Sequence of chain 1.A:
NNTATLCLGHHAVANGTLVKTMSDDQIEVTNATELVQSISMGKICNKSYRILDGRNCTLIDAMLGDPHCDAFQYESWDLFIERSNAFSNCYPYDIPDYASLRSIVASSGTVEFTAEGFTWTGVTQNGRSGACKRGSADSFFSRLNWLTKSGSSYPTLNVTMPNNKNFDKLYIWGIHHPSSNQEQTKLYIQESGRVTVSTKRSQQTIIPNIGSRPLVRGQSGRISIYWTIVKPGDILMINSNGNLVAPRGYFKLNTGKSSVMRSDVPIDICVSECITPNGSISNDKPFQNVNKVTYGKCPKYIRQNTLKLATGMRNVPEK

A protein and the small-molecule ligand that binds it are described below.
Small molecule (SMILES): CC(=O)N[C@H]1[C@H](O[C@H]2[C@H](O)[C@@H](NC(C)=O)CO[C@@H]2CO)O[C@H](CO)[C@@H](O[C@@H]2O[C@H](CO)[C@@H](O)[C@H](O[C@H]3O[C@H](CO)[C@@H](O)[C@H](O[C@H]4O[C@H](CO)[C@@H](O)[C@H](O)[C@@H]4O)[C@@H]3O)[C@@H]2O)[C@@H]1O

Binding-site contacts:
Ligand atom O7 contacts residue ASN164 of chain 2.A at 4.2 Å.
Ligand atom O6 contacts residue THR166 of chain 2.A at 3.9 Å.
Ligand atom N2 contacts residue SER218 of chain 1.A at 3.5 Å (h-bond).
Ligand atom C5 contacts residue ASN164 of chain 2.A at 3.7 Å.
Ligand atom C7 contacts residue LEU221 of chain 1.A at 3.8 Å (hydrophobic).
Ligand atom O7 contacts residue PRO220 of chain 1.A at 3.6 Å.
Ligand atom C8 contacts residue MET243 of chain 2.A at 3.7 Å (hydrophobic).
Ligand atom C7 contacts residue MET243 of chain 2.A at 4.1 Å (hydrophobic).
Ligand atom C8 contacts residue ASN164 of chain 2.A at 3.7 Å.
Ligand atom C4 contacts residue LEU221 of chain 1.A at 4.5 Å (hydrophobic).
Ligand atom C2 contacts residue SER218 of chain 1.A at 4.5 Å.
Ligand atom C8 contacts residue ILE241 of chain 2.A at 3.4 Å (hydrophobic).
Ligand atom C6 contacts residue THR166 of chain 2.A at 4.0 Å.
Ligand atom C7 contacts residue PRO220 of chain 1.A at 4.3 Å (hydrophobic).
Ligand atom O7 contacts residue LEU221 of chain 1.A at 2.8 Å (h-bond).
Ligand atom O7 contacts residue ARG219 of chain 1.A at 4.3 Å.
Ligand atom C8 contacts residue LEU221 of chain 1.A at 4.1 Å (hydrophobic).
Ligand atom O3 contacts residue LEU221 of chain 1.A at 3.9 Å.
Ligand atom C3 contacts residue ASN164 of chain 2.A at 3.8 Å.
Ligand atom C8 contacts residue PRO220 of chain 1.A at 4.0 Å (hydrophobic).
Ligand atom O7 contacts residue SER218 of chain 1.A at 4.0 Å.
Ligand atom C7 contacts residue SER218 of chain 1.A at 4.2 Å.
Ligand atom C7 contacts residue ASN164 of chain 2.A at 3.3 Å.
Ligand atom C5 contacts residue MET243 of chain 2.A at 4.2 Å (hydrophobic).
Ligand atom O5 contacts residue ASN164 of chain 2.A at 2.4 Å (h-bond).
Ligand atom C4 contacts residue ASN164 of chain 2.A at 4.3 Å.
Ligand atom C1 contacts residue ASN164 of chain 2.A at 1.4 Å.
Ligand atom O7 contacts residue MET243 of chain 2.A at 4.2 Å.
Ligand atom C2 contacts residue LEU221 of chain 1.A at 4.4 Å (hydrophobic).
Ligand atom N2 contacts residue ASN164 of chain 2.A at 2.8 Å (h-bond).
Ligand atom C2 contacts residue ASN164 of chain 2.A at 2.4 Å.

Sequence of chain 2.A:
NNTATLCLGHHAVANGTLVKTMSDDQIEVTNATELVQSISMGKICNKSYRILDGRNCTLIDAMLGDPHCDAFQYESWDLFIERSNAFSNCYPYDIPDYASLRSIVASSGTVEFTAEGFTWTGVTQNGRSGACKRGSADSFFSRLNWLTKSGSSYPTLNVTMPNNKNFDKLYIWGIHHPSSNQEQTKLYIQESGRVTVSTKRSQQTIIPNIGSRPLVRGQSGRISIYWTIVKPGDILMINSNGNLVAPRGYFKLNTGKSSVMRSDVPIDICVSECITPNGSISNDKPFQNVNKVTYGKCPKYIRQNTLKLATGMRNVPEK